Binding-site contacts:
Ligand atom C5 contacts residue SER48 of chain 1.A at 3.9 Å.
Ligand atom O1 contacts residue HIS67 of chain 1.A at 3.0 Å (h-bond).
Ligand atom C6 contacts residue LEU141 of chain 1.A at 3.7 Å (hydrophobic).
Ligand atom F2 contacts residue ILE318 of chain 1.A at 3.9 Å.
Ligand atom C3 contacts residue VAL294 of chain 1.A at 3.5 Å (hydrophobic).
Ligand atom F6 contacts residue SER48 of chain 1.A at 3.1 Å.
Ligand atom C7 contacts residue NAJ1 of chain 1.E at 3.5 Å.
Ligand atom O1 contacts residue CYS174 of chain 1.A at 3.4 Å (h-bond).
Ligand atom F6 contacts residue HIS67 of chain 1.A at 3.5 Å.
Ligand atom F4 contacts residue PHE57 of chain 1.A at 2.9 Å.
Ligand atom C7 contacts residue PHE93 of chain 1.A at 3.5 Å (hydrophobic).
Ligand atom C2 contacts residue VAL294 of chain 1.A at 3.9 Å (hydrophobic).
Ligand atom F5 contacts residue PHE57 of chain 1.A at 3.5 Å.
Ligand atom O1 contacts residue ZN1 of chain 1.C at 1.9 Å.
Ligand atom F5 contacts residue PHE140 of chain 1.A at 3.5 Å.
Ligand atom C4 contacts residue VAL294 of chain 1.A at 3.9 Å (hydrophobic).
Ligand atom C1 contacts residue SER48 of chain 1.A at 3.4 Å.
Ligand atom C7 contacts residue CYS174 of chain 1.A at 3.7 Å (hydrophobic).
Ligand atom F3 contacts residue VAL294 of chain 1.A at 3.4 Å.
Ligand atom C5 contacts residue LEU141 of chain 1.A at 3.9 Å (hydrophobic).
Ligand atom C1 contacts residue PHE93 of chain 1.A at 4.0 Å (hydrophobic).
Ligand atom F6 contacts residue PHE140 of chain 1.A at 3.9 Å.
Ligand atom C7 contacts residue HIS67 of chain 1.A at 3.5 Å.
Ligand atom C3 contacts residue LEU116 of chain 1.A at 3.5 Å (hydrophobic).
Ligand atom F2 contacts residue NAJ1 of chain 1.E at 2.8 Å.
Ligand atom F3 contacts residue LEU309 of chain 1.B at 3.5 Å.
Ligand atom C2 contacts residue NAJ1 of chain 1.E at 3.9 Å.
Ligand atom F3 contacts residue LEU116 of chain 1.A at 3.6 Å.
Ligand atom F5 contacts residue LEU141 of chain 1.A at 3.8 Å.
Ligand atom F6 contacts residue LEU141 of chain 1.A at 3.3 Å.
Ligand atom O1 contacts residue SER48 of chain 1.A at 2.5 Å (h-bond).
Ligand atom O1 contacts residue CYS46 of chain 1.A at 3.5 Å (h-bond).
Ligand atom C7 contacts residue SER48 of chain 1.A at 3.5 Å.
Ligand atom C7 contacts residue ZN1 of chain 1.C at 2.9 Å.
Ligand atom F3 contacts residue ILE318 of chain 1.A at 3.5 Å.
Ligand atom C4 contacts residue LEU116 of chain 1.A at 3.7 Å (hydrophobic).
Ligand atom C2 contacts residue LEU116 of chain 1.A at 4.0 Å (hydrophobic).
Ligand atom O1 contacts residue NAJ1 of chain 1.E at 3.1 Å.
Ligand atom C6 contacts residue SER48 of chain 1.A at 3.4 Å.
Ligand atom F4 contacts residue LEU116 of chain 1.A at 3.8 Å.

Sequence of chain 1.A:
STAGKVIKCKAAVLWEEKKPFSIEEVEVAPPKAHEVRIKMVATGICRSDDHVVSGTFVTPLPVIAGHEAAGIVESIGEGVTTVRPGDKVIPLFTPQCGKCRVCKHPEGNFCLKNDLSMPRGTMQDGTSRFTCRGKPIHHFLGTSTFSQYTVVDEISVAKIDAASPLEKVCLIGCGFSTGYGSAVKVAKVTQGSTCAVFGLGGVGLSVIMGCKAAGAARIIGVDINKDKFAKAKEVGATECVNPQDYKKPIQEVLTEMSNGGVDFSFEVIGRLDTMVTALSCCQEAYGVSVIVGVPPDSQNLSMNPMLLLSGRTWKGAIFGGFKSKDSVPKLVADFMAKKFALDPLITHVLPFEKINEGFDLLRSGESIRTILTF

Sequence of chain 1.B:
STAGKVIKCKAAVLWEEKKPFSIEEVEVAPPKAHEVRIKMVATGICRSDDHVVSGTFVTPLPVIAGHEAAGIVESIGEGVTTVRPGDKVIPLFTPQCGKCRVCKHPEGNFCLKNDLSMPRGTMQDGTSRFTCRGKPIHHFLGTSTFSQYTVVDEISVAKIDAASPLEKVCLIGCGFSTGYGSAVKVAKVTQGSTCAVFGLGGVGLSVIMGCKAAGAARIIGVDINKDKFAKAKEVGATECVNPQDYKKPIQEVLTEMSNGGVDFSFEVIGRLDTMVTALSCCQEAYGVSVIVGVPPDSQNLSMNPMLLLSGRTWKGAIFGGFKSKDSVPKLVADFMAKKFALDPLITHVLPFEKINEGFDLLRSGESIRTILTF

A small-molecule ligand and the protein it binds are described below.
Small molecule (SMILES): OCc1c(F)c(F)c(F)c(F)c1F